This small molecule binds to this protein.
Small molecule (SMILES): Nc1ncnc2c1ncn2[C@@H]1O[C@H]([C@@H]2O[C@@H]3[C@H](O[P](=O)(O)O2)[C@@H](CO[P](=O)(O)O[C@H]2[C@@H](O)[C@H](n4cnc5c(N)ncnc54)O[C@@H]2COP(=O)=O)O[C@H]3n2ccc(=O)[nH]c2=O)[C@@H](O[P](=O)(O)OC[C@H]2O[C@@H](n3ccc(=O)[nH]c3=O)[C@H](O)[C@@H]2O)[C@H]1O

Sequence of chain 36.F:
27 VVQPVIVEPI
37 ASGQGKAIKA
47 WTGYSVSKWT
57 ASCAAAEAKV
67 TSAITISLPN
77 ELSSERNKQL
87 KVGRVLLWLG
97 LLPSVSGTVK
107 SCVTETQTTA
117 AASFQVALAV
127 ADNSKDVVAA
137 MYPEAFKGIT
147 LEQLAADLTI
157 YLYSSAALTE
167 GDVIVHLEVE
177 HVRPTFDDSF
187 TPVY

Binding-site contacts:
Ligand atom C8 contacts residue LYS143 of chain 36.F at 2.7 Å.
Ligand atom O4' contacts residue GLU140 of chain 36.F at 3.0 Å (salt-bridge).
Ligand atom N9 contacts residue TRP47 of chain 36.F at 3.3 Å.
Ligand atom N6 contacts residue TRP47 of chain 36.F at 4.2 Å.
Ligand atom C5 contacts residue TRP47 of chain 36.F at 3.8 Å (hydrophobic).
Ligand atom C8 contacts residue TRP47 of chain 36.F at 3.6 Å (hydrophobic).
Ligand atom O2' contacts residue GLU140 of chain 36.F at 2.3 Å (salt-bridge).
Ligand atom O2' contacts residue LYS143 of chain 36.F at 3.8 Å.
Ligand atom C3' contacts residue GLU140 of chain 36.F at 3.8 Å.
Ligand atom N9 contacts residue LYS143 of chain 36.F at 3.2 Å (salt-bridge).
Ligand atom C5' contacts residue ARG90 of chain 36.F at 4.3 Å.
Ligand atom C1' contacts residue TRP47 of chain 36.F at 3.7 Å (hydrophobic).
Ligand atom O4' contacts residue LYS143 of chain 36.F at 4.4 Å.
Ligand atom N3 contacts residue TRP47 of chain 36.F at 3.4 Å.
Ligand atom N7 contacts residue LYS143 of chain 36.F at 3.8 Å.
Ligand atom C1' contacts residue GLU140 of chain 36.F at 2.7 Å.
Ligand atom N7 contacts residue TRP47 of chain 36.F at 3.6 Å.
Ligand atom C2' contacts residue GLU140 of chain 36.F at 3.0 Å.
Ligand atom C2 contacts residue TRP47 of chain 36.F at 3.4 Å (hydrophobic).
Ligand atom O4' contacts residue TRP47 of chain 36.F at 3.4 Å.
Ligand atom C6 contacts residue TRP47 of chain 36.F at 3.7 Å (hydrophobic).
Ligand atom N9 contacts residue GLU140 of chain 36.F at 4.1 Å.
Ligand atom C1' contacts residue LYS143 of chain 36.F at 3.2 Å.
Ligand atom C4 contacts residue TRP47 of chain 36.F at 3.3 Å (hydrophobic).
Ligand atom O3' contacts residue GLU140 of chain 36.F at 4.4 Å.
Ligand atom N1 contacts residue TRP47 of chain 36.F at 3.7 Å.
Ligand atom C4' contacts residue GLU140 of chain 36.F at 3.4 Å.
Ligand atom C2' contacts residue LYS143 of chain 36.F at 3.7 Å.
Ligand atom O4' contacts residue LYS143 of chain 36.F at 4.2 Å.